Binding-site contacts:
Ligand atom C4 contacts residue MET31 of chain 1.Y at 3.1 Å (hydrophobic).
Ligand atom O13 contacts residue THR21 of chain 1.Y at 3.3 Å (h-bond).
Ligand atom C6 contacts residue THR1 of chain 1.Y at 3.7 Å.
Ligand atom O21 contacts residue THR1 of chain 1.Y at 2.3 Å (h-bond).
Ligand atom C9 contacts residue THR1 of chain 1.Y at 1.4 Å.
Ligand atom C30 contacts residue ASP125 of chain 1.Z at 3.7 Å.
Ligand atom C12 contacts residue THR21 of chain 1.Y at 3.8 Å.
Ligand atom C2 contacts residue MET45 of chain 1.Y at 3.5 Å (hydrophobic).
Ligand atom C3 contacts residue MET31 of chain 1.Y at 3.7 Å (hydrophobic).
Ligand atom C1 contacts residue ALA49 of chain 1.Y at 3.8 Å (hydrophobic).
Ligand atom C23 contacts residue GLY47 of chain 1.Y at 3.5 Å.
Ligand atom C24 contacts residue THR21 of chain 1.Y at 3.6 Å.
Ligand atom C11 contacts residue TYR169 of chain 1.Y at 3.3 Å (hydrophobic).
Ligand atom C10 contacts residue THR1 of chain 1.Y at 1.5 Å.
Ligand atom C10 contacts residue TYR169 of chain 1.Y at 3.7 Å (hydrophobic).
Ligand atom O39 contacts residue ALA49 of chain 1.Y at 2.9 Å (h-bond).
Ligand atom C11 contacts residue ARG19 of chain 1.Y at 3.0 Å.
Ligand atom O49 contacts residue THR21 of chain 1.Y at 2.9 Å (h-bond).
Ligand atom C7 contacts residue GLY47 of chain 1.Y at 3.2 Å.
Ligand atom N28 contacts residue ASP125 of chain 1.Z at 3.2 Å (salt-bridge).
Ligand atom O49 contacts residue ALA20 of chain 1.Y at 3.6 Å.
Ligand atom C8 contacts residue THR1 of chain 1.Y at 2.4 Å.
Ligand atom C38 contacts residue ASP125 of chain 1.Z at 3.6 Å.
Ligand atom C24 contacts residue GLY47 of chain 1.Y at 3.4 Å.
Ligand atom C7 contacts residue THR1 of chain 1.Y at 2.7 Å.
Ligand atom C5 contacts residue LYS33 of chain 1.Y at 3.8 Å.
Ligand atom O21 contacts residue GLY47 of chain 1.Y at 3.1 Å (h-bond).
Ligand atom C8 contacts residue GLY47 of chain 1.Y at 3.5 Å.
Ligand atom C42 contacts residue CYS48 of chain 1.Y at 3.7 Å (hydrophobic).
Ligand atom O13 contacts residue THR1 of chain 1.Y at 3.7 Å.
Ligand atom C42 contacts residue GLY47 of chain 1.Y at 3.5 Å.
Ligand atom N25 contacts residue THR21 of chain 1.Y at 2.9 Å (h-bond).
Ligand atom N22 contacts residue GLY47 of chain 1.Y at 2.8 Å (h-bond).
Ligand atom C11 contacts residue THR1 of chain 1.Y at 2.5 Å.
Ligand atom C43 contacts residue CYS48 of chain 1.Y at 3.8 Å (hydrophobic).
Ligand atom C12 contacts residue THR1 of chain 1.Y at 2.4 Å.
Ligand atom C2 contacts residue ALA49 of chain 1.Y at 3.8 Å (hydrophobic).
Ligand atom C40 contacts residue THR21 of chain 1.Y at 3.6 Å.
Ligand atom C11 contacts residue THR21 of chain 1.Y at 3.5 Å.
Ligand atom N22 contacts residue THR1 of chain 1.Y at 3.7 Å.

The protein below binds the small molecule below.
Small molecule (SMILES): COc1ccc(C[C@H](NC(=O)[C@H](C)NC(=O)CN2CCOCC2)C(=O)N[C@@H](Cc2ccccc2)[C@@H](O)[C@H](C)CO)cc1

Sequence of chain 1.Y:
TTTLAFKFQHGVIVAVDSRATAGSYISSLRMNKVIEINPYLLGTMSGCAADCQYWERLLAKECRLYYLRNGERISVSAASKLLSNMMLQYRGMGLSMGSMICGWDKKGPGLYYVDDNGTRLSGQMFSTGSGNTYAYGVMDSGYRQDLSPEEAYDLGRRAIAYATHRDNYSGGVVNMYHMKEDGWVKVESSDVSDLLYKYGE

Sequence of chain 1.Z:
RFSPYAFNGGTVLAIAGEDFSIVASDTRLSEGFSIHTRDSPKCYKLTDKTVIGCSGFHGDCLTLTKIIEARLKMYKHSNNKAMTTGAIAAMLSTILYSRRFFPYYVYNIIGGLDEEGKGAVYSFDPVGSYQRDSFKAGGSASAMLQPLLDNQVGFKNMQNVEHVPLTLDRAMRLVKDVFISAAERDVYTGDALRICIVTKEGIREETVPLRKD